Sequence of chain 1.D:
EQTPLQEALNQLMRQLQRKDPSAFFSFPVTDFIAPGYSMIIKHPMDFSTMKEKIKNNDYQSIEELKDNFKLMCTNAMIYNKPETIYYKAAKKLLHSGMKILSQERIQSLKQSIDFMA

A protein and the small-molecule ligand that binds it are described below.
Small molecule (SMILES): CCN1/C(=C/C(C)=O)Sc2ccc(OC)cc21

Binding-site contacts:
Ligand atom C6 contacts residue ASN84 of chain 1.D at 3.8 Å.
Ligand atom C1 contacts residue PHE28 of chain 1.D at 3.6 Å (hydrophobic).
Ligand atom C9 contacts residue TYR90 of chain 1.D at 3.4 Å (hydrophobic).
Ligand atom C4 contacts residue TYR90 of chain 1.D at 4.0 Å (hydrophobic).
Ligand atom C7 contacts residue TYR83 of chain 1.D at 4.4 Å (hydrophobic).
Ligand atom C16 contacts residue ALA80 of chain 1.D at 3.9 Å (hydrophobic).
Ligand atom O17 contacts residue ASN84 of chain 1.D at 3.2 Å (h-bond).
Ligand atom O10 contacts residue TYR90 of chain 1.D at 3.4 Å (h-bond).
Ligand atom C12 contacts residue ILE37 of chain 1.D at 3.7 Å (hydrophobic).
Ligand atom O17 contacts residue ALA80 of chain 1.D at 3.9 Å.
Ligand atom C12 contacts residue TYR90 of chain 1.D at 3.3 Å (hydrophobic).
Ligand atom C16 contacts residue PHE29 of chain 1.D at 3.5 Å (hydrophobic).
Ligand atom C11 contacts residue ILE37 of chain 1.D at 3.4 Å (hydrophobic).
Ligand atom C8 contacts residue ILE37 of chain 1.D at 3.9 Å (hydrophobic).
Ligand atom C16 contacts residue VAL33 of chain 1.D at 4.1 Å (hydrophobic).
Ligand atom C13 contacts residue ILE37 of chain 1.D at 4.0 Å (hydrophobic).
Ligand atom C2 contacts residue PHE28 of chain 1.D at 4.3 Å (hydrophobic).
Ligand atom C6 contacts residue TYR90 of chain 1.D at 3.7 Å (hydrophobic).
Ligand atom O17 contacts residue VAL33 of chain 1.D at 3.9 Å.
Ligand atom C16 contacts residue PHE28 of chain 1.D at 3.8 Å (hydrophobic).
Ligand atom C15 contacts residue ASN84 of chain 1.D at 4.2 Å.
Ligand atom C14 contacts residue VAL33 of chain 1.D at 3.9 Å (hydrophobic).
Ligand atom N3 contacts residue TYR90 of chain 1.D at 3.7 Å.
Ligand atom C2 contacts residue TYR90 of chain 1.D at 3.8 Å (hydrophobic).
Ligand atom C7 contacts residue TYR90 of chain 1.D at 3.6 Å (hydrophobic).
Ligand atom C14 contacts residue PHE28 of chain 1.D at 3.7 Å (hydrophobic).
Ligand atom C7 contacts residue ALA38 of chain 1.D at 4.2 Å (hydrophobic).
Ligand atom C7 contacts residue ASN84 of chain 1.D at 3.6 Å.
Ligand atom N3 contacts residue ILE37 of chain 1.D at 4.4 Å.
Ligand atom C15 contacts residue ALA80 of chain 1.D at 4.3 Å (hydrophobic).
Ligand atom C4 contacts residue VAL33 of chain 1.D at 4.2 Å (hydrophobic).
Ligand atom C15 contacts residue PHE28 of chain 1.D at 4.2 Å (hydrophobic).
Ligand atom C9 contacts residue ILE37 of chain 1.D at 3.9 Å (hydrophobic).
Ligand atom O10 contacts residue ILE37 of chain 1.D at 4.0 Å.
Ligand atom S5 contacts residue ASN84 of chain 1.D at 3.4 Å (h-bond).
Ligand atom C15 contacts residue VAL33 of chain 1.D at 3.7 Å (hydrophobic).
Ligand atom C13 contacts residue TYR90 of chain 1.D at 3.6 Å (hydrophobic).
Ligand atom C8 contacts residue TYR90 of chain 1.D at 3.5 Å (hydrophobic).
Ligand atom C14 contacts residue TYR90 of chain 1.D at 4.3 Å (hydrophobic).
Ligand atom S5 contacts residue TYR90 of chain 1.D at 4.1 Å.